This protein binds this small molecule.
Small molecule (SMILES): CCC[C@H](NC(=O)[C@@H]1CC2CN1C(=O)[C@H](C1CCCCC1)NC(=O)CCc1cccc(c1)OCCO2)C(=O)C(=O)NCC(=O)N[C@H](C(=O)N(C)C)c1ccccc1

Binding-site contacts:
Ligand atom C41 contacts residue THR52 of chain 1.A at 3.3 Å.
Ligand atom O37 contacts residue SER149 of chain 1.A at 2.3 Å (h-bond).
Ligand atom C42 contacts residue THR52 of chain 1.A at 3.6 Å.
Ligand atom C13 contacts residue ALA166 of chain 1.A at 3.7 Å (hydrophobic).
Ligand atom C49 contacts residue THR52 of chain 1.A at 3.4 Å.
Ligand atom O24 contacts residue ALA167 of chain 1.A at 2.8 Å (h-bond).
Ligand atom O54 contacts residue THR52 of chain 1.A at 2.8 Å (h-bond).
Ligand atom O39 contacts residue SER148 of chain 1.A at 3.1 Å (h-bond).
Ligand atom C30 contacts residue ARG165 of chain 1.A at 3.7 Å.
Ligand atom C19 contacts residue CYS169 of chain 1.A at 3.7 Å (hydrophobic).
Ligand atom C6 contacts residue ALA166 of chain 1.A at 3.6 Å (hydrophobic).
Ligand atom C34 contacts residue SER149 of chain 1.A at 2.9 Å.
Ligand atom O24 contacts residue ALA166 of chain 1.A at 3.1 Å.
Ligand atom N40 contacts residue SER149 of chain 1.A at 3.5 Å (h-bond).
Ligand atom C49 contacts residue GLY147 of chain 1.A at 3.5 Å.
Ligand atom N15 contacts residue ALA167 of chain 1.A at 2.8 Å (h-bond).
Ligand atom C48 contacts residue LYS146 of chain 1.A at 3.4 Å.
Ligand atom C27 contacts residue ARG165 of chain 1.A at 3.5 Å.
Ligand atom O39 contacts residue SER149 of chain 1.A at 2.8 Å (h-bond).
Ligand atom C1 contacts residue ALA167 of chain 1.A at 3.4 Å (hydrophobic).
Ligand atom O39 contacts residue GLY147 of chain 1.A at 2.8 Å (h-bond).
Ligand atom C21 contacts residue CYS169 of chain 1.A at 3.2 Å (hydrophobic).
Ligand atom N45 contacts residue THR52 of chain 1.A at 3.1 Å (h-bond).
Ligand atom C33 contacts residue SER149 of chain 1.A at 2.5 Å.
Ligand atom C9 contacts residue ALA167 of chain 1.A at 3.6 Å (hydrophobic).
Ligand atom C41 contacts residue GLN51 of chain 1.A at 3.5 Å.
Ligand atom C23 contacts residue ALA166 of chain 1.A at 3.7 Å (hydrophobic).
Ligand atom O54 contacts residue GLN51 of chain 1.A at 3.3 Å.
Ligand atom C50 contacts residue LYS146 of chain 1.A at 3.4 Å.
Ligand atom N32 contacts residue ARG165 of chain 1.A at 3.0 Å (salt-bridge).
Ligand atom C8 contacts residue ASP178 of chain 1.A at 3.4 Å.
Ligand atom O43 contacts residue GLY147 of chain 1.A at 3.4 Å (h-bond).
Ligand atom C38 contacts residue SER149 of chain 1.A at 1.4 Å.
Ligand atom C44 contacts residue SER149 of chain 1.A at 2.4 Å.
Ligand atom C7 contacts residue ASP178 of chain 1.A at 3.5 Å.
Ligand atom O37 contacts residue HIS67 of chain 1.A at 3.1 Å (h-bond).
Ligand atom N32 contacts residue SER149 of chain 1.A at 3.1 Å (h-bond).
Ligand atom C36 contacts residue ILE142 of chain 1.A at 3.3 Å (hydrophobic).
Ligand atom C42 contacts residue GLY147 of chain 1.A at 3.6 Å.
Ligand atom C52 contacts residue LYS146 of chain 1.A at 3.7 Å.

Sequence of chain 1.A:
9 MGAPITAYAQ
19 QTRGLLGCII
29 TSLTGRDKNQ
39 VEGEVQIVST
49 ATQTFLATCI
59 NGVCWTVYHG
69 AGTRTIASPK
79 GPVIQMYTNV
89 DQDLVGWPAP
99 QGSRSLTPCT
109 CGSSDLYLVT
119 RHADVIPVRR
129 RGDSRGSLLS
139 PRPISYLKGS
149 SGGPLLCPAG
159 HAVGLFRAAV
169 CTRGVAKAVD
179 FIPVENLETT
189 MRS